Binding-site contacts:
Ligand atom C1 contacts residue THR156 of chain 2.D at 3.5 Å.
Ligand atom O5 contacts residue SER151 of chain 2.D at 3.4 Å (h-bond).
Ligand atom C2 contacts residue THR156 of chain 2.D at 4.3 Å.
Ligand atom C6 contacts residue GLU150 of chain 2.D at 4.4 Å.
Ligand atom C5 contacts residue SER151 of chain 2.D at 4.3 Å.
Ligand atom N2 contacts residue ASN154 of chain 2.D at 2.9 Å (h-bond).
Ligand atom C1 contacts residue GLU150 of chain 2.D at 3.9 Å.
Ligand atom O6 contacts residue ALA147 of chain 2.D at 3.4 Å (h-bond).
Ligand atom O6 contacts residue SER151 of chain 2.D at 4.5 Å.
Ligand atom O5 contacts residue GLU150 of chain 2.D at 3.3 Å.
Ligand atom C1 contacts residue ASN154 of chain 2.D at 1.5 Å.
Ligand atom C6 contacts residue ALA147 of chain 2.D at 3.5 Å (hydrophobic).
Ligand atom C3 contacts residue ASN154 of chain 2.D at 3.8 Å.
Ligand atom C2 contacts residue ASN154 of chain 2.D at 2.5 Å.
Ligand atom C5 contacts residue ASN154 of chain 2.D at 3.7 Å.
Ligand atom O5 contacts residue THR156 of chain 2.D at 4.2 Å.
Ligand atom O7 contacts residue ASN154 of chain 2.D at 3.1 Å (h-bond).
Ligand atom O6 contacts residue GLU150 of chain 2.D at 3.5 Å.
Ligand atom C5 contacts residue ALA147 of chain 2.D at 4.5 Å (hydrophobic).
Ligand atom O5 contacts residue ASN154 of chain 2.D at 2.4 Å (h-bond).
Ligand atom O5 contacts residue ALA147 of chain 2.D at 4.3 Å.
Ligand atom C8 contacts residue ASN154 of chain 2.D at 4.1 Å.
Ligand atom C5 contacts residue GLU150 of chain 2.D at 4.5 Å.
Ligand atom C7 contacts residue ASN154 of chain 2.D at 3.3 Å.
Ligand atom C4 contacts residue ASN154 of chain 2.D at 4.3 Å.
Ligand atom N2 contacts residue THR156 of chain 2.D at 4.0 Å.
Ligand atom C5 contacts residue THR156 of chain 2.D at 4.4 Å.
Ligand atom C6 contacts residue SER151 of chain 2.D at 4.3 Å.
Ligand atom C1 contacts residue SER151 of chain 2.D at 3.6 Å.

Sequence of chain 2.D:
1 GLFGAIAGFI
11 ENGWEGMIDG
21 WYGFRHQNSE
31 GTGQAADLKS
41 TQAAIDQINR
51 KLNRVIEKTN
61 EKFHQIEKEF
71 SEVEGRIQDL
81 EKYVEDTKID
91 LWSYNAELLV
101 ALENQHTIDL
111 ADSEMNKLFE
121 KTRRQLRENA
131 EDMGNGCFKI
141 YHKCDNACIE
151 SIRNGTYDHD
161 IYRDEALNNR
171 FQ

This small molecule binds to this protein.
Small molecule (SMILES): CC(=O)N[C@@H]1[C@@H](O)[C@H](O)[C@@H](CO)O[C@H]1O